Binding-site contacts:
Ligand atom N contacts residue LEU180 of chain 1.E at 3.5 Å.
Ligand atom OG contacts residue FMT1 of chain 1.W at 3.6 Å.
Ligand atom O1P contacts residue ARG135 of chain 1.E at 3.0 Å (salt-bridge).
Ligand atom CB contacts residue LEU235 of chain 1.E at 3.3 Å (hydrophobic).
Ligand atom O contacts residue LEU180 of chain 1.E at 3.7 Å.
Ligand atom CB contacts residue FMT1 of chain 1.W at 3.7 Å.
Ligand atom CA contacts residue LEU180 of chain 1.E at 3.7 Å (hydrophobic).
Ligand atom O2P contacts residue ARG62 of chain 1.E at 3.1 Å (salt-bridge).
Ligand atom O3P contacts residue ARG62 of chain 1.E at 2.7 Å (salt-bridge).
Ligand atom CB contacts residue LEU228 of chain 1.E at 3.9 Å (hydrophobic).
Ligand atom O contacts residue FMT1 of chain 1.W at 3.7 Å.
Ligand atom P contacts residue TYR136 of chain 1.E at 3.7 Å.
Ligand atom C contacts residue ASN181 of chain 1.E at 3.6 Å.
Ligand atom O contacts residue VAL184 of chain 1.E at 3.7 Å.
Ligand atom O contacts residue LEU180 of chain 1.E at 3.5 Å.
Ligand atom CB contacts residue ASN181 of chain 1.E at 3.2 Å.
Ligand atom CB contacts residue ASN181 of chain 1.E at 3.5 Å.
Ligand atom O2P contacts residue FMT1 of chain 1.W at 2.2 Å (h-bond).
Ligand atom O contacts residue LYS55 of chain 1.E at 3.2 Å (salt-bridge).
Ligand atom CB contacts residue LYS128 of chain 1.E at 3.8 Å.
Ligand atom CD2 contacts residue GLU188 of chain 1.E at 3.5 Å.
Ligand atom CD2 contacts residue TRP236 of chain 1.E at 3.5 Å (hydrophobic).
Ligand atom O contacts residue LYS55 of chain 1.E at 3.2 Å.
Ligand atom N contacts residue ASN181 of chain 1.E at 2.7 Å (h-bond).
Ligand atom O1P contacts residue TYR136 of chain 1.E at 2.4 Å (h-bond).
Ligand atom CG contacts residue ILE225 of chain 1.E at 3.7 Å (hydrophobic).
Ligand atom O3P contacts residue TYR136 of chain 1.E at 3.8 Å.
Ligand atom CA contacts residue ASN232 of chain 1.E at 3.9 Å.
Ligand atom N contacts residue ASN232 of chain 1.E at 3.2 Å (h-bond).
Ligand atom CA contacts residue ASN181 of chain 1.E at 3.6 Å.
Ligand atom O contacts residue ASN232 of chain 1.E at 3.0 Å (h-bond).
Ligand atom CA contacts residue ASN181 of chain 1.E at 3.5 Å.
Ligand atom CG contacts residue LEU224 of chain 1.E at 3.8 Å (hydrophobic).
Ligand atom P contacts residue ARG62 of chain 1.E at 3.8 Å.
Ligand atom CG contacts residue LEU235 of chain 1.E at 3.8 Å (hydrophobic).
Ligand atom O3P contacts residue LYS55 of chain 1.E at 3.9 Å.
Ligand atom CD contacts residue ILE225 of chain 1.E at 3.5 Å (hydrophobic).
Ligand atom P contacts residue FMT1 of chain 1.W at 3.4 Å.
Ligand atom C contacts residue LEU180 of chain 1.E at 3.5 Å (hydrophobic).
Ligand atom O2P contacts residue ARG135 of chain 1.E at 2.9 Å (salt-bridge).

A protein and the small-molecule ligand that binds it are described below.
Small molecule (SMILES): CC(C)C[C@H](NC(=O)[C@@H](N)CCC(=O)O)C(=O)N[C@@H](Cc1ccccc1)C(=O)N[C@@H](COP(=O)(O)O)C(=O)N[C@@H](C)C(=O)N1CCC[C@H]1C=O

Sequence of chain 1.E:
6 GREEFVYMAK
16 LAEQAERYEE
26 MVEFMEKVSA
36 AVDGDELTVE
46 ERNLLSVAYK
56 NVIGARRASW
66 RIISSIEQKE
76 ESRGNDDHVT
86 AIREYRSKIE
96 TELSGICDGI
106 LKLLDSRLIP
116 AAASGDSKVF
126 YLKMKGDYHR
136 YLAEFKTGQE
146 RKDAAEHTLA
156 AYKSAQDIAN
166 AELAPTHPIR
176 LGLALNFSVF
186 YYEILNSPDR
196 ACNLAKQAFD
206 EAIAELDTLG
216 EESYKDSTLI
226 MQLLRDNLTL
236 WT